Binding-site contacts:
Ligand atom N2 contacts residue ASN1231 of chain 1.C at 2.9 Å (h-bond).
Ligand atom C8 contacts residue ARG1217 of chain 1.C at 3.4 Å.
Ligand atom O7 contacts residue ARG1217 of chain 1.C at 2.9 Å (salt-bridge).
Ligand atom O5 contacts residue ASN1231 of chain 1.C at 2.4 Å (h-bond).
Ligand atom C1 contacts residue ASN1231 of chain 1.C at 1.4 Å.
Ligand atom C7 contacts residue ASN1231 of chain 1.C at 3.4 Å.
Ligand atom C5 contacts residue ASN1231 of chain 1.C at 3.7 Å.
Ligand atom C4 contacts residue ASN1231 of chain 1.C at 4.2 Å.
Ligand atom C3 contacts residue ASN1231 of chain 1.C at 3.8 Å.
Ligand atom C8 contacts residue ASN1231 of chain 1.C at 3.4 Å.
Ligand atom C7 contacts residue ARG1217 of chain 1.C at 3.6 Å.
Ligand atom C2 contacts residue ASN1231 of chain 1.C at 2.5 Å.
Ligand atom O7 contacts residue ASN1231 of chain 1.C at 4.3 Å.

Sequence of chain 1.C:
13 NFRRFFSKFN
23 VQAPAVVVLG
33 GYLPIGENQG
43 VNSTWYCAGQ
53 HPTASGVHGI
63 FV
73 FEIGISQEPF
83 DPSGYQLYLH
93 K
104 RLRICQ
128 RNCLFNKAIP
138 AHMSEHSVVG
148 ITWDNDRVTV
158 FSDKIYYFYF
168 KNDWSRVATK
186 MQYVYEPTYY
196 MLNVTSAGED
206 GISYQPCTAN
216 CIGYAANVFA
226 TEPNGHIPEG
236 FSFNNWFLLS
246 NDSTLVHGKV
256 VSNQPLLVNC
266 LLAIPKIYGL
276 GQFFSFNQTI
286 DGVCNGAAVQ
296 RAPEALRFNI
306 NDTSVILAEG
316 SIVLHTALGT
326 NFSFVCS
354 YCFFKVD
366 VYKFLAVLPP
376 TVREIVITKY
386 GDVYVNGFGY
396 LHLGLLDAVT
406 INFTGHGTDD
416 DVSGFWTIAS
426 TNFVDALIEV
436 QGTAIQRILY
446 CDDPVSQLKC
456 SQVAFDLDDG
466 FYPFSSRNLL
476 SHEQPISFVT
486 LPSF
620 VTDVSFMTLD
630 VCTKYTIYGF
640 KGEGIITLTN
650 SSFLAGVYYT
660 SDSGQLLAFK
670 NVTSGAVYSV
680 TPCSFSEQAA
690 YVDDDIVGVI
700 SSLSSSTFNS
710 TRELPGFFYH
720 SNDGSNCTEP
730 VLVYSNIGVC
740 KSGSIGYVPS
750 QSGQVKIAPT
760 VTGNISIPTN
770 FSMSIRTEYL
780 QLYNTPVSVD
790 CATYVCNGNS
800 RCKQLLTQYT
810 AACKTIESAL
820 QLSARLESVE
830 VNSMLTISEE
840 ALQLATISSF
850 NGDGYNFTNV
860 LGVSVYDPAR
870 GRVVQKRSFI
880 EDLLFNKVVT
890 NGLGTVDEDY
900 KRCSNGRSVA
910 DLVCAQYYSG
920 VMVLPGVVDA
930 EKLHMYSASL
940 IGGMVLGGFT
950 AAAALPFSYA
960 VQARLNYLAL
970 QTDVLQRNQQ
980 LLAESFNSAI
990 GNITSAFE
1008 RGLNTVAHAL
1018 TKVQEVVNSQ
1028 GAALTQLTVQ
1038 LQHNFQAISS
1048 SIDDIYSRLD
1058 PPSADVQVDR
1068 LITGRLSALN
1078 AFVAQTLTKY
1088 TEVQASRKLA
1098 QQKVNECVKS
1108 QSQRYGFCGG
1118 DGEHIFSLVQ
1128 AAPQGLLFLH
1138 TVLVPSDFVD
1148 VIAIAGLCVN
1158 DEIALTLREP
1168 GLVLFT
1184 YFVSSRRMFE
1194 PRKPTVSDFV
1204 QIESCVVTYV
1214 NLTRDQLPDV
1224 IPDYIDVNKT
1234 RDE

This small molecule binds to this protein.
Small molecule (SMILES): CC(=O)N[C@@H]1[C@@H](O)[C@H](O)[C@@H](CO)O[C@H]1O